Binding-site contacts:
Ligand atom C03 contacts residue LEU228 of chain 1.A at 3.7 Å (hydrophobic).
Ligand atom C04 contacts residue LEU228 of chain 1.A at 3.8 Å (hydrophobic).
Ligand atom C22 contacts residue LEU228 of chain 1.A at 3.5 Å (hydrophobic).
Ligand atom C12 contacts residue GLU56 of chain 1.A at 3.5 Å.
Ligand atom C15 contacts residue ALA53 of chain 1.A at 3.6 Å (hydrophobic).
Ligand atom C16 contacts residue LEU49 of chain 1.A at 3.8 Å (hydrophobic).
Ligand atom C17 contacts residue PHE107 of chain 1.A at 4.0 Å (hydrophobic).
Ligand atom C03 contacts residue ALA53 of chain 1.A at 3.7 Å (hydrophobic).
Ligand atom C06 contacts residue LEU228 of chain 1.A at 3.7 Å (hydrophobic).
Ligand atom C02 contacts residue LEU228 of chain 1.A at 3.6 Å (hydrophobic).
Ligand atom C13 contacts residue GLU56 of chain 1.A at 3.2 Å.
Ligand atom C16 contacts residue PHE107 of chain 1.A at 3.9 Å (hydrophobic).
Ligand atom C21 contacts residue LEU228 of chain 1.A at 3.6 Å (hydrophobic).
Ligand atom O20 contacts residue LEU228 of chain 1.A at 3.8 Å.
Ligand atom O01 contacts residue THR50 of chain 1.A at 2.6 Å (h-bond).
Ligand atom CL05 contacts residue ALA53 of chain 1.A at 3.8 Å.
Ligand atom O14 contacts residue LEU52 of chain 1.A at 3.2 Å.
Ligand atom C09 contacts residue PHE107 of chain 1.A at 3.8 Å (hydrophobic).
Ligand atom O14 contacts residue ALA53 of chain 1.A at 3.7 Å.
Ligand atom O01 contacts residue LEU239 of chain 1.A at 3.7 Å.
Ligand atom C15 contacts residue LEU49 of chain 1.A at 3.4 Å (hydrophobic).
Ligand atom O01 contacts residue LEU243 of chain 1.A at 3.2 Å.
Ligand atom C18 contacts residue ILE127 of chain 1.A at 3.7 Å (hydrophobic).
Ligand atom C21 contacts residue MET46 of chain 1.A at 4.0 Å (hydrophobic).
Ligand atom C02 contacts residue THR50 of chain 1.A at 3.5 Å.
Ligand atom S19 contacts residue MET124 of chain 1.A at 4.0 Å.
Ligand atom O14 contacts residue GLU56 of chain 1.A at 2.2 Å (salt-bridge).
Ligand atom CL11 contacts residue MET91 of chain 1.A at 3.8 Å.
Ligand atom C03 contacts residue LEU243 of chain 1.A at 4.0 Å (hydrophobic).
Ligand atom CL11 contacts residue LEU90 of chain 1.A at 3.8 Å.
Ligand atom C22 contacts residue THR50 of chain 1.A at 3.7 Å.
Ligand atom CL05 contacts residue LEU87 of chain 1.A at 3.5 Å.
Ligand atom C21 contacts residue LEU49 of chain 1.A at 3.8 Å (hydrophobic).
Ligand atom O20 contacts residue MET124 of chain 1.A at 3.5 Å.
Ligand atom CL11 contacts residue LEU94 of chain 1.A at 4.0 Å.
Ligand atom O20 contacts residue HIS227 of chain 1.A at 3.7 Å.
Ligand atom C22 contacts residue LEU49 of chain 1.A at 3.9 Å (hydrophobic).
Ligand atom C22 contacts residue MET46 of chain 1.A at 3.5 Å (hydrophobic).
Ligand atom C13 contacts residue ALA53 of chain 1.A at 3.9 Å (hydrophobic).
Ligand atom C04 contacts residue ALA53 of chain 1.A at 3.9 Å (hydrophobic).

A protein and the small-molecule ligand that binds it are described below.
Small molecule (SMILES): O=S1C=CC(c2ccc(O)cc2Cl)=C1c1ccc(O)cc1Cl

Sequence of chain 1.A:
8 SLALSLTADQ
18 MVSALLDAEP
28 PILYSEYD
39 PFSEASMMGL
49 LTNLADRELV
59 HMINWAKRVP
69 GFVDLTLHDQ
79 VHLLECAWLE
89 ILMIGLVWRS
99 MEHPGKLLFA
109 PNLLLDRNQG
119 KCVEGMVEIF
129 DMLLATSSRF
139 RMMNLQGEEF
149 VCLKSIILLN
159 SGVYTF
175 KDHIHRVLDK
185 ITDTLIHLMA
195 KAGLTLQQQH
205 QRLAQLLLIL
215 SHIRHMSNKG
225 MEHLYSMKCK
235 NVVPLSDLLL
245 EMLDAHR